Binding-site contacts:
Ligand atom O5 contacts residue ASN138 of chain 1.J at 3.4 Å (h-bond).
Ligand atom O7 contacts residue ASN114 of chain 1.J at 4.3 Å.
Ligand atom C1 contacts residue GLU82 of chain 1.J at 4.1 Å.
Ligand atom C1 contacts residue ASN138 of chain 1.J at 4.0 Å.
Ligand atom C4 contacts residue ASN114 of chain 1.J at 4.2 Å.
Ligand atom C2 contacts residue ASN114 of chain 1.J at 2.5 Å.
Ligand atom C6 contacts residue THR116 of chain 1.J at 4.2 Å.
Ligand atom C1 contacts residue ASN114 of chain 1.J at 1.4 Å.
Ligand atom O7 contacts residue ASN83 of chain 1.J at 4.0 Å.
Ligand atom O7 contacts residue GLU82 of chain 1.J at 3.6 Å.
Ligand atom C6 contacts residue ASN138 of chain 1.J at 3.5 Å.
Ligand atom O6 contacts residue THR116 of chain 1.J at 3.6 Å.
Ligand atom C7 contacts residue GLU82 of chain 1.J at 3.7 Å.
Ligand atom O5 contacts residue GLU82 of chain 1.J at 4.5 Å.
Ligand atom C5 contacts residue ASN138 of chain 1.J at 3.5 Å.
Ligand atom C5 contacts residue ASN114 of chain 1.J at 3.6 Å.
Ligand atom C2 contacts residue GLU82 of chain 1.J at 4.0 Å.
Ligand atom C3 contacts residue ASN114 of chain 1.J at 3.8 Å.
Ligand atom N2 contacts residue GLU82 of chain 1.J at 4.1 Å.
Ligand atom C8 contacts residue GLU82 of chain 1.J at 3.3 Å.
Ligand atom O5 contacts residue ASN114 of chain 1.J at 2.3 Å (h-bond).
Ligand atom N2 contacts residue ASN114 of chain 1.J at 3.0 Å (h-bond).
Ligand atom C6 contacts residue ASN114 of chain 1.J at 4.4 Å.
Ligand atom C7 contacts residue ASN114 of chain 1.J at 3.9 Å.

Sequence of chain 1.J:
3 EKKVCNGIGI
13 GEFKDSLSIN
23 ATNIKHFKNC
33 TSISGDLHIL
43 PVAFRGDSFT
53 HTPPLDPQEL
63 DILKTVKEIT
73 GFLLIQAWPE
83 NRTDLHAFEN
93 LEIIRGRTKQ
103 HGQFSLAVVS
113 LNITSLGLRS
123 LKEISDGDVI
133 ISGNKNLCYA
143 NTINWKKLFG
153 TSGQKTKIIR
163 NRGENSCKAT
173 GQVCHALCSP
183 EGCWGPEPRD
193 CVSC

A small-molecule ligand and the protein it binds are described below.
Small molecule (SMILES): CC(=O)N[C@H]1[C@H](O[C@H]2[C@H](O)[C@@H](NC(C)=O)CO[C@@H]2CO)O[C@H](CO)[C@@H](O)[C@@H]1O